The small molecule below binds the protein below.
Small molecule (SMILES): CC(=O)N[C@@H]1[C@@H](O)[C@H](O)[C@@H](CO)O[C@H]1O

Binding-site contacts:
Ligand atom C8 contacts residue ALA292 of chain 1.D at 4.0 Å (hydrophobic).
Ligand atom N2 contacts residue ALA292 of chain 1.D at 4.3 Å.
Ligand atom C3 contacts residue ASN293 of chain 1.D at 3.8 Å.
Ligand atom C4 contacts residue ASN293 of chain 1.D at 4.2 Å.
Ligand atom O7 contacts residue LYS243 of chain 1.D at 3.7 Å.
Ligand atom N2 contacts residue ASN293 of chain 1.D at 2.9 Å (h-bond).
Ligand atom O5 contacts residue ASN293 of chain 1.D at 2.4 Å (h-bond).
Ligand atom C5 contacts residue ASN293 of chain 1.D at 3.7 Å.
Ligand atom C7 contacts residue LYS243 of chain 1.D at 4.1 Å.
Ligand atom C7 contacts residue ASN293 of chain 1.D at 3.6 Å.
Ligand atom C2 contacts residue ASN293 of chain 1.D at 2.5 Å.
Ligand atom C1 contacts residue ASN293 of chain 1.D at 1.4 Å.
Ligand atom O7 contacts residue ASN293 of chain 1.D at 4.0 Å.
Ligand atom C8 contacts residue LYS243 of chain 1.D at 3.6 Å.

Sequence of chain 1.D:
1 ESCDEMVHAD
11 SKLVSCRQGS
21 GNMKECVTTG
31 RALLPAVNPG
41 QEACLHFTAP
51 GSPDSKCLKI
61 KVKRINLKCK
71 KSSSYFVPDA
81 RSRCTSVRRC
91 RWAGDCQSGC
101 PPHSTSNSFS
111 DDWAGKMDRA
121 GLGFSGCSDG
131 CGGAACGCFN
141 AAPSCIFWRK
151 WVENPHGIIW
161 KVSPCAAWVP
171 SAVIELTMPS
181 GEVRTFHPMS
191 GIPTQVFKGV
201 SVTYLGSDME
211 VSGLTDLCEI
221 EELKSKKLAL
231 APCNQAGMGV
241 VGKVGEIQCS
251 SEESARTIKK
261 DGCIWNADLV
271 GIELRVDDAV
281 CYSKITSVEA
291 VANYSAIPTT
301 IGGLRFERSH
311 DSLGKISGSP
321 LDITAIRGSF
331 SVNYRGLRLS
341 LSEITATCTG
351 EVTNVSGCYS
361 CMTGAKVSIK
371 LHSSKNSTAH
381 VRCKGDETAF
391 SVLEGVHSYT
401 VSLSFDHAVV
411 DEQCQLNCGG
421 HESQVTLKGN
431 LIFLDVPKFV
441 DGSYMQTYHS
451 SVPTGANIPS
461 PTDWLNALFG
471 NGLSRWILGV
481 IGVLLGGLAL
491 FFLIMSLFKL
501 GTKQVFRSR